Sequence of chain 27.A:
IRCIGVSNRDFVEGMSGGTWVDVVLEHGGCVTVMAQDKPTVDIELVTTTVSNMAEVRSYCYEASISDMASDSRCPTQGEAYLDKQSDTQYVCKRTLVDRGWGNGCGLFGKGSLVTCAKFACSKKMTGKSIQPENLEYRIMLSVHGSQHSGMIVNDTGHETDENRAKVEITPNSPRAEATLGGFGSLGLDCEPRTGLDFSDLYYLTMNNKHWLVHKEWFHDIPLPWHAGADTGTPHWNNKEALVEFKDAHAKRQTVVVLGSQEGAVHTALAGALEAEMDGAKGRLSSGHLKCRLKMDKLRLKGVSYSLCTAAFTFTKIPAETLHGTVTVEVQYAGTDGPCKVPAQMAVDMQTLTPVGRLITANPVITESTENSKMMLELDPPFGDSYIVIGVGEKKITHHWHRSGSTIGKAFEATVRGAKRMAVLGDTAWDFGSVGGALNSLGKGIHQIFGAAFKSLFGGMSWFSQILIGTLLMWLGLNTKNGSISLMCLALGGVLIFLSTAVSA

A protein and the small-molecule ligand that binds it are described below.
Small molecule (SMILES): CC(=O)N[C@@H]1[C@@H](O)[C@H](O)[C@@H](CO)O[C@H]1O

Binding-site contacts:
Ligand atom N2 contacts residue THR156 of chain 27.A at 4.3 Å.
Ligand atom C8 contacts residue ASN154 of chain 27.A at 2.8 Å.
Ligand atom O6 contacts residue MET151 of chain 27.A at 4.0 Å.
Ligand atom C5 contacts residue ASN154 of chain 27.A at 3.7 Å.
Ligand atom O7 contacts residue ASN154 of chain 27.A at 4.3 Å.
Ligand atom C2 contacts residue THR156 of chain 27.A at 4.2 Å.
Ligand atom O5 contacts residue ASN154 of chain 27.A at 2.3 Å (h-bond).
Ligand atom C7 contacts residue ASN154 of chain 27.A at 3.3 Å.
Ligand atom C5 contacts residue THR156 of chain 27.A at 4.1 Å.
Ligand atom O5 contacts residue MET151 of chain 27.A at 3.9 Å.
Ligand atom N2 contacts residue ASN154 of chain 27.A at 2.9 Å (h-bond).
Ligand atom C1 contacts residue THR156 of chain 27.A at 3.2 Å.
Ligand atom C4 contacts residue ASN154 of chain 27.A at 4.3 Å.
Ligand atom O5 contacts residue THR156 of chain 27.A at 3.9 Å.
Ligand atom C6 contacts residue MET151 of chain 27.A at 4.0 Å (hydrophobic).
Ligand atom C3 contacts residue THR156 of chain 27.A at 4.5 Å.
Ligand atom C3 contacts residue ASN154 of chain 27.A at 3.8 Å.
Ligand atom C2 contacts residue ASN154 of chain 27.A at 2.5 Å.
Ligand atom C1 contacts residue ASN154 of chain 27.A at 1.4 Å.